Sequence of chain 1.B:
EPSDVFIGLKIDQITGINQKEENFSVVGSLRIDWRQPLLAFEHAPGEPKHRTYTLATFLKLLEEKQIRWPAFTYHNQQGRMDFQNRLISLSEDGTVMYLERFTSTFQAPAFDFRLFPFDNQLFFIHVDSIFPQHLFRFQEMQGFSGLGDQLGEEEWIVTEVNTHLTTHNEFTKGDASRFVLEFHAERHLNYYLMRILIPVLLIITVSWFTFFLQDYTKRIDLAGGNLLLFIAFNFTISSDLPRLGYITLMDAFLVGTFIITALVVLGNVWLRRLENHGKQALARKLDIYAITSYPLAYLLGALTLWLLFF

This small molecule binds to this protein.
Small molecule (SMILES): O=C(O)CCc1ccc(Br)cc1

Binding-site contacts:
Ligand atom C8 contacts residue LEU65 of chain 1.B at 4.0 Å (hydrophobic).
Ligand atom BR contacts residue VAL102 of chain 1.B at 4.5 Å.
Ligand atom C3 contacts residue ILE94 of chain 1.B at 4.3 Å (hydrophobic).
Ligand atom C contacts residue PRO76 of chain 1.B at 4.0 Å (hydrophobic).
Ligand atom C7 contacts residue LEU61 of chain 1.B at 4.0 Å (hydrophobic).
Ligand atom C2 contacts residue TYR104 of chain 1.B at 4.2 Å (hydrophobic).
Ligand atom C5 contacts residue PHE78 of chain 1.B at 3.7 Å (hydrophobic).
Ligand atom C6 contacts residue PHE78 of chain 1.B at 4.2 Å (hydrophobic).
Ligand atom O contacts residue TRP75 of chain 1.B at 4.2 Å.
Ligand atom BR contacts residue TRP40 of chain 1.B at 4.3 Å.
Ligand atom C1 contacts residue PRO76 of chain 1.B at 3.9 Å (hydrophobic).
Ligand atom O1 contacts residue LEU65 of chain 1.B at 4.4 Å.
Ligand atom C4 contacts residue LEU61 of chain 1.B at 3.6 Å (hydrophobic).
Ligand atom BR contacts residue ILE38 of chain 1.B at 4.2 Å.
Ligand atom C3 contacts residue LEU61 of chain 1.B at 4.0 Å (hydrophobic).
Ligand atom O1 contacts residue LEU61 of chain 1.B at 3.7 Å.
Ligand atom C5 contacts residue TRP75 of chain 1.B at 4.1 Å (hydrophobic).
Ligand atom BR contacts residue TYR104 of chain 1.B at 4.0 Å.
Ligand atom C1 contacts residue PHE78 of chain 1.B at 4.2 Å (hydrophobic).
Ligand atom C6 contacts residue TRP75 of chain 1.B at 4.2 Å (hydrophobic).
Ligand atom C contacts residue PHE78 of chain 1.B at 3.8 Å (hydrophobic).
Ligand atom C1 contacts residue TRP75 of chain 1.B at 4.0 Å (hydrophobic).
Ligand atom C contacts residue TRP75 of chain 1.B at 3.4 Å (hydrophobic).
Ligand atom C3 contacts residue PHE78 of chain 1.B at 4.5 Å (hydrophobic).
Ligand atom C contacts residue ALA77 of chain 1.B at 4.4 Å (hydrophobic).
Ligand atom C4 contacts residue TYR104 of chain 1.B at 3.7 Å (hydrophobic).
Ligand atom C8 contacts residue ARG92 of chain 1.B at 4.3 Å.
Ligand atom C7 contacts residue ARG92 of chain 1.B at 4.2 Å.
Ligand atom O contacts residue LEU65 of chain 1.B at 3.8 Å.
Ligand atom C8 contacts residue LEU61 of chain 1.B at 4.2 Å (hydrophobic).
Ligand atom C4 contacts residue PHE78 of chain 1.B at 4.1 Å (hydrophobic).
Ligand atom C3 contacts residue TYR104 of chain 1.B at 3.5 Å (hydrophobic).
Ligand atom O1 contacts residue ARG92 of chain 1.B at 3.4 Å (salt-bridge).